A small-molecule ligand and the protein it binds are described below.
Small molecule (SMILES): CC(=O)N[C@@H]1[C@@H](O)[C@H](O)[C@@H](CO)O[C@H]1O

Binding-site contacts:
Ligand atom C1 contacts residue ASN23 of chain 1.E at 1.5 Å.
Ligand atom C8 contacts residue ASN23 of chain 1.E at 4.4 Å.
Ligand atom C7 contacts residue GLN21 of chain 1.E at 4.2 Å.
Ligand atom C8 contacts residue GLN21 of chain 1.E at 3.0 Å.
Ligand atom C4 contacts residue ASN23 of chain 1.E at 4.3 Å.
Ligand atom C5 contacts residue ASN23 of chain 1.E at 3.7 Å.
Ligand atom O7 contacts residue LEU22 of chain 1.E at 4.0 Å.
Ligand atom C2 contacts residue ASN23 of chain 1.E at 2.6 Å.
Ligand atom C8 contacts residue LEU22 of chain 1.E at 4.0 Å (hydrophobic).
Ligand atom O7 contacts residue ASN23 of chain 1.E at 3.4 Å (h-bond).
Ligand atom C3 contacts residue ASN23 of chain 1.E at 3.9 Å.
Ligand atom O5 contacts residue ASN23 of chain 1.E at 2.4 Å (h-bond).
Ligand atom N2 contacts residue ASN23 of chain 1.E at 2.9 Å (h-bond).
Ligand atom C7 contacts residue LEU22 of chain 1.E at 4.3 Å (hydrophobic).
Ligand atom C7 contacts residue ASN23 of chain 1.E at 3.6 Å.

Sequence of chain 1.E:
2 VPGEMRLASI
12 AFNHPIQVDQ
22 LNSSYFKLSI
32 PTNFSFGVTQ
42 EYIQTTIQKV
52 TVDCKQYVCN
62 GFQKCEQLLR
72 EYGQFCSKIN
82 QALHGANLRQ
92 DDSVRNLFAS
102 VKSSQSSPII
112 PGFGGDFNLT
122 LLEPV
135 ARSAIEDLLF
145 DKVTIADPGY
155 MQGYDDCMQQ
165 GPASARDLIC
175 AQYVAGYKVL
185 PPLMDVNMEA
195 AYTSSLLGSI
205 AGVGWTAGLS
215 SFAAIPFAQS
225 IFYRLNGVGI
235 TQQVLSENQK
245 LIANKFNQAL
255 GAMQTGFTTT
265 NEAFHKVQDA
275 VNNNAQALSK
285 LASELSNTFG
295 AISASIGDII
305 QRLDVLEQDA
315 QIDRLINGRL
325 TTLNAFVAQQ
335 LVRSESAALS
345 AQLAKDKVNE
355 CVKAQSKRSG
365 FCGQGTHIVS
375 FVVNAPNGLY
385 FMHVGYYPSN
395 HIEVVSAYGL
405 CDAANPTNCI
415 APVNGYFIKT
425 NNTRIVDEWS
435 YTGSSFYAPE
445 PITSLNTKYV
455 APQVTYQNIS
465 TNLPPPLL